Sequence of chain 6.A:
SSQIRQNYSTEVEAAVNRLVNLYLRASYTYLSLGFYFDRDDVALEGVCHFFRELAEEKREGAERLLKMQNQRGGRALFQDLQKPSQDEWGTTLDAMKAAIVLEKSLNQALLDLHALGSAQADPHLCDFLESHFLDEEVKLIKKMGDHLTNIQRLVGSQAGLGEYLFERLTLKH

This small molecule binds to this protein.
Small molecule (SMILES): Cc1ccc(C(C)C)cc1

Binding-site contacts:
Ligand atom C4 contacts residue RU1 of chain 6.C at 2.6 Å.
Ligand atom C10 contacts residue HIS173 of chain 6.A at 3.4 Å.
Ligand atom C9 contacts residue RU1 of chain 6.C at 2.5 Å.
Ligand atom C2 contacts residue RU1 of chain 6.C at 2.6 Å.
Ligand atom C9 contacts residue HIS173 of chain 6.A at 3.5 Å.
Ligand atom C1 contacts residue GLU53 of chain 6.A at 3.6 Å.
Ligand atom C2 contacts residue GLU53 of chain 6.A at 3.5 Å.
Ligand atom C3 contacts residue GLU53 of chain 6.A at 3.6 Å.
Ligand atom C2 contacts residue HIS173 of chain 6.A at 3.9 Å.
Ligand atom C1 contacts residue RU1 of chain 6.C at 3.6 Å.
Ligand atom C5 contacts residue HIS173 of chain 6.A at 4.2 Å.
Ligand atom C8 contacts residue RU1 of chain 6.C at 3.5 Å.
Ligand atom C4 contacts residue GLU53 of chain 6.A at 4.2 Å.
Ligand atom C6 contacts residue RU1 of chain 6.C at 3.6 Å.
Ligand atom C9 contacts residue HIS49 of chain 6.A at 4.2 Å.
Ligand atom C10 contacts residue RU1 of chain 6.C at 2.5 Å.
Ligand atom C8 contacts residue HIS49 of chain 6.A at 3.3 Å.
Ligand atom C5 contacts residue RU1 of chain 6.C at 2.6 Å.
Ligand atom C8 contacts residue HIS173 of chain 6.A at 3.8 Å.
Ligand atom C10 contacts residue GLU53 of chain 6.A at 4.0 Å.
Ligand atom C3 contacts residue HIS49 of chain 6.A at 4.1 Å.
Ligand atom C5 contacts residue HIS49 of chain 6.A at 3.8 Å.
Ligand atom C4 contacts residue HIS49 of chain 6.A at 3.7 Å.
Ligand atom C3 contacts residue RU1 of chain 6.C at 2.6 Å.
Ligand atom C6 contacts residue HIS49 of chain 6.A at 3.9 Å.